Sequence of chain 1.A:
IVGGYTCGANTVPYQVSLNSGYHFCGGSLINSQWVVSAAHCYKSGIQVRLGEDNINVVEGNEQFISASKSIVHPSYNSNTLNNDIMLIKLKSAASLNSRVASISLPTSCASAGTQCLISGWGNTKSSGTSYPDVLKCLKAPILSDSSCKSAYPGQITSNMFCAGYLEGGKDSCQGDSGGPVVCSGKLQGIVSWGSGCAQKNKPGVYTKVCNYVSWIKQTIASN

This protein binds this small molecule.
Small molecule (SMILES): [H]/N=C(\N)c1ccc(CNC(=O)[C@@H]2CCCN2C(=O)CCC2CCCCC2)cc1

Binding-site contacts:
Ligand atom N46 contacts residue GLY196 of chain 1.A at 2.9 Å (h-bond).
Ligand atom C30 contacts residue VAL191 of chain 1.A at 3.6 Å (hydrophobic).
Ligand atom C29 contacts residue SER172 of chain 1.A at 3.5 Å.
Ligand atom C1 contacts residue SER192 of chain 1.A at 3.7 Å.
Ligand atom O22 contacts residue GLN174 of chain 1.A at 3.4 Å (h-bond).
Ligand atom C30 contacts residue CYS173 of chain 1.A at 3.5 Å (hydrophobic).
Ligand atom C47 contacts residue THR80 of chain 1.A at 3.5 Å.
Ligand atom C26 contacts residue GLY194 of chain 1.A at 3.8 Å.
Ligand atom C21 contacts residue ASP171 of chain 1.A at 3.6 Å.
Ligand atom N47 contacts residue SER172 of chain 1.A at 3.1 Å (h-bond).
Ligand atom C2 contacts residue HIS40 of chain 1.A at 3.6 Å.
Ligand atom C24 contacts residue SER177 of chain 1.A at 3.2 Å.
Ligand atom N47 contacts residue TRP193 of chain 1.A at 3.8 Å.
Ligand atom C49 contacts residue TRP193 of chain 1.A at 3.5 Å (hydrophobic).
Ligand atom C27 contacts residue GLY194 of chain 1.A at 3.3 Å.
Ligand atom C27 contacts residue TRP193 of chain 1.A at 3.5 Å (hydrophobic).
Ligand atom C48 contacts residue THR80 of chain 1.A at 3.9 Å.
Ligand atom N46 contacts residue CYS197 of chain 1.A at 3.6 Å.
Ligand atom C29 contacts residue VAL191 of chain 1.A at 3.8 Å (hydrophobic).
Ligand atom C29 contacts residue CYS173 of chain 1.A at 3.6 Å (hydrophobic).
Ligand atom C27 contacts residue GLY196 of chain 1.A at 3.7 Å.
Ligand atom O32 contacts residue GLY194 of chain 1.A at 3.8 Å.
Ligand atom C21 contacts residue SER172 of chain 1.A at 3.2 Å.
Ligand atom C46 contacts residue ASN79 of chain 1.A at 3.4 Å.
Ligand atom N23 contacts residue SER192 of chain 1.A at 3.0 Å (h-bond).
Ligand atom C26 contacts residue GLN174 of chain 1.A at 3.3 Å.
Ligand atom C26 contacts residue TRP193 of chain 1.A at 3.8 Å (hydrophobic).
Ligand atom C24 contacts residue SER192 of chain 1.A at 3.8 Å.
Ligand atom C25 contacts residue GLN174 of chain 1.A at 3.8 Å.
Ligand atom C46 contacts residue LEU81 of chain 1.A at 3.8 Å (hydrophobic).
Ligand atom N46 contacts residue SER172 of chain 1.A at 3.3 Å (h-bond).
Ligand atom C24 contacts residue GLN174 of chain 1.A at 3.8 Å.
Ligand atom C28 contacts residue TRP193 of chain 1.A at 3.8 Å (hydrophobic).
Ligand atom N23 contacts residue SER177 of chain 1.A at 3.7 Å.
Ligand atom N47 contacts residue GLY204 of chain 1.A at 3.4 Å.
Ligand atom O32 contacts residue TRP193 of chain 1.A at 3.4 Å.
Ligand atom C47 contacts residue ASN79 of chain 1.A at 3.4 Å.
Ligand atom C48 contacts residue TRP193 of chain 1.A at 3.5 Å (hydrophobic).
Ligand atom N47 contacts residue ASP171 of chain 1.A at 2.9 Å (salt-bridge).
Ligand atom N46 contacts residue ASP171 of chain 1.A at 2.9 Å (salt-bridge).